Sequence of chain 1.B:
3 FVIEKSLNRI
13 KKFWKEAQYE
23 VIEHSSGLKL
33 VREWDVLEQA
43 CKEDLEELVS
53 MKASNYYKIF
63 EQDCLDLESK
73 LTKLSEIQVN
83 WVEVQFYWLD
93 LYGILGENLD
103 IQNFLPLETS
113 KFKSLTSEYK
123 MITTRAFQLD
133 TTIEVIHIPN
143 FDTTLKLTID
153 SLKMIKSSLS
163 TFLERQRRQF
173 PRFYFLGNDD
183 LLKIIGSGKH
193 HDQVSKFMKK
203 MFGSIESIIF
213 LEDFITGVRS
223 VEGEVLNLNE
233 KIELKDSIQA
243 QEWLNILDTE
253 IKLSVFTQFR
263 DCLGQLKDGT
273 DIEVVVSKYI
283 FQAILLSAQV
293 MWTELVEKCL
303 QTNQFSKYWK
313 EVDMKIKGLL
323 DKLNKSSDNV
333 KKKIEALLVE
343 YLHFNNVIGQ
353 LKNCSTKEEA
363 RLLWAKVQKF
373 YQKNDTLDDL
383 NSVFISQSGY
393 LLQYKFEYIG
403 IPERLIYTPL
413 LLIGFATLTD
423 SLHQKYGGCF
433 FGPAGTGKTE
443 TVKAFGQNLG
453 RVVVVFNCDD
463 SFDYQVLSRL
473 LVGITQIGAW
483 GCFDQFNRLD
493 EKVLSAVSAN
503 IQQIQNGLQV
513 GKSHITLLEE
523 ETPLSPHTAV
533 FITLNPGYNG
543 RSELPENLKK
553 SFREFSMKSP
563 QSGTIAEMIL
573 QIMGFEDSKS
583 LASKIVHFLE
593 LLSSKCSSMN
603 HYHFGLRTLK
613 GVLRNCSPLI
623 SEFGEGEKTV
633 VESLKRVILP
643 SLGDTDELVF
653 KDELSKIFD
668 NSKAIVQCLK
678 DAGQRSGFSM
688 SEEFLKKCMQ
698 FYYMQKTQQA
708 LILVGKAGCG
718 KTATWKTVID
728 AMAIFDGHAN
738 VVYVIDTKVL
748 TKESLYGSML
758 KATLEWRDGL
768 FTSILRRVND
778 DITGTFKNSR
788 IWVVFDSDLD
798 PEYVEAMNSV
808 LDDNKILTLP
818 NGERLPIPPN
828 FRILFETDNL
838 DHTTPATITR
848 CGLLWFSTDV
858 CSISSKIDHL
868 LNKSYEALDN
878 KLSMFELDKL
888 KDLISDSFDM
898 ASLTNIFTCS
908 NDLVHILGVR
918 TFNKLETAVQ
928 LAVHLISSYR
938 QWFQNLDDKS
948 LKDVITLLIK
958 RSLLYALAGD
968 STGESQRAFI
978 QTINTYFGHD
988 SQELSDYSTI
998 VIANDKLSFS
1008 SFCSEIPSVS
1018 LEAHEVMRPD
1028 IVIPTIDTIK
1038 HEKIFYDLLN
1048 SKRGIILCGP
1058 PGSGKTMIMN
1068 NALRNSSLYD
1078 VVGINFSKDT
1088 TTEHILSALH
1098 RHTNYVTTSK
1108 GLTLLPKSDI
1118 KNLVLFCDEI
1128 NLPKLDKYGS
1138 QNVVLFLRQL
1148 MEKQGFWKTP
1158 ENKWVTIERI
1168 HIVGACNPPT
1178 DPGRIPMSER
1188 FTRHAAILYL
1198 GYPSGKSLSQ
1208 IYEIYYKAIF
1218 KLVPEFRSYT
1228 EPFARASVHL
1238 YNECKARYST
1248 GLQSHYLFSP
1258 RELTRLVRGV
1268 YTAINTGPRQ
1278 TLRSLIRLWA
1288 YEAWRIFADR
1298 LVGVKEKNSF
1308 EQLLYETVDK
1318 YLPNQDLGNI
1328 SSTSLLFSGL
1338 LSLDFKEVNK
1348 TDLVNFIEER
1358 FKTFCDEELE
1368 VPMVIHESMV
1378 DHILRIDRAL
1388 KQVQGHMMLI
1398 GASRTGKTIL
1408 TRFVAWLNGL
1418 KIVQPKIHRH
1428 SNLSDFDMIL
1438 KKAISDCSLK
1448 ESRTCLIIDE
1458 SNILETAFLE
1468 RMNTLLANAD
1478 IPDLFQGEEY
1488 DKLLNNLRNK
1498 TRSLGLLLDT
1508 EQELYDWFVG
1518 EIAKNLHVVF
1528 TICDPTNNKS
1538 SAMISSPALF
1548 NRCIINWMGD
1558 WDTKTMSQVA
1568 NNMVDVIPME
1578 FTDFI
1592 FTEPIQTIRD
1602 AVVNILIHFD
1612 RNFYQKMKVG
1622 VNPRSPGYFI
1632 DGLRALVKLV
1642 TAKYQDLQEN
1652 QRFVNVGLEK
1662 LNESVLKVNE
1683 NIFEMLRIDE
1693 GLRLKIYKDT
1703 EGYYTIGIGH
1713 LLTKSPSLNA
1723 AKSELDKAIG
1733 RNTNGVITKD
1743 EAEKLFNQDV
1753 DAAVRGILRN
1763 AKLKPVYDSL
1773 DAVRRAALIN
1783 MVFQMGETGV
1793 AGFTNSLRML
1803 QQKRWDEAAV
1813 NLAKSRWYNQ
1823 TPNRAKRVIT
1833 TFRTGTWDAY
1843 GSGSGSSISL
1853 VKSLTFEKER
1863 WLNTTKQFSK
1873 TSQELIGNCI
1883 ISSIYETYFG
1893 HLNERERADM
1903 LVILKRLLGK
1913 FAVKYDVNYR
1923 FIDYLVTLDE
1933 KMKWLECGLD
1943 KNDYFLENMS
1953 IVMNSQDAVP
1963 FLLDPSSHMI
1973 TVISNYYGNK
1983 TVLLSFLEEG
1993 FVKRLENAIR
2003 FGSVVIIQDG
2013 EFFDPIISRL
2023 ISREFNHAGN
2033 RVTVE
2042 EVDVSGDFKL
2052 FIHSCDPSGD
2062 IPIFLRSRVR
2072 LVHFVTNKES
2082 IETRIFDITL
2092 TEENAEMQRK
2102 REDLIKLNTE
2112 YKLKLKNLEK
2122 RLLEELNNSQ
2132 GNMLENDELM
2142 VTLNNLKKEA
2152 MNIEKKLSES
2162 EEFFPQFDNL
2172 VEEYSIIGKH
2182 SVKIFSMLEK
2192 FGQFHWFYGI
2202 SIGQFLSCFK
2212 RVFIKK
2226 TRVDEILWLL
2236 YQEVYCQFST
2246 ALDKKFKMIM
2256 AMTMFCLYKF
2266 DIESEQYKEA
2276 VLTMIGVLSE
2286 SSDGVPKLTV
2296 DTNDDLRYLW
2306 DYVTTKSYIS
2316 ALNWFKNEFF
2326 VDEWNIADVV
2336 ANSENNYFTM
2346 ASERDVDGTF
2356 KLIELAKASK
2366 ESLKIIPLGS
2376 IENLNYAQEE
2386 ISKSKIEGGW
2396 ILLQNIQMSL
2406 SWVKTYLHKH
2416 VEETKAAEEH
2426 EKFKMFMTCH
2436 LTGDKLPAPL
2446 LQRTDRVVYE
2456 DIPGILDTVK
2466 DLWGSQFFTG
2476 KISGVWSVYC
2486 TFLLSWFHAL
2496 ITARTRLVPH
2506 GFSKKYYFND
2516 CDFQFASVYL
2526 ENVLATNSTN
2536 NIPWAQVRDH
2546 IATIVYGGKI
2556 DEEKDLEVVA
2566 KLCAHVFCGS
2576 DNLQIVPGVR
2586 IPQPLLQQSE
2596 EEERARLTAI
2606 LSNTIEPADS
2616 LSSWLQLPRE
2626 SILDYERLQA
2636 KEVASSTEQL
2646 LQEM

The small molecule below binds the protein below.
Small molecule (SMILES): Nc1ncnc2c1ncn2[C@@H]1O[C@H](CO[P](=O)(O)O[P](=O)(O)NP(=O)(O)O)[C@@H](O)[C@H]1O

Binding-site contacts:
Ligand atom C2' contacts residue HIS866 of chain 1.B at 3.4 Å.
Ligand atom O4' contacts residue LYS863 of chain 1.B at 3.5 Å (salt-bridge).
Ligand atom N6 contacts residue SER686 of chain 1.B at 3.0 Å (h-bond).
Ligand atom O3G contacts residue ARG1145 of chain 1.B at 3.4 Å (salt-bridge).
Ligand atom O2G contacts residue ARG1190 of chain 1.B at 2.5 Å (salt-bridge).
Ligand atom O2B contacts residue MG1 of chain 1.L at 2.1 Å.
Ligand atom N3 contacts residue CYS858 of chain 1.B at 3.5 Å (h-bond).
Ligand atom O1A contacts residue GLY717 of chain 1.B at 2.9 Å.
Ligand atom C5' contacts residue ARG1190 of chain 1.B at 3.4 Å.
Ligand atom N7 contacts residue VAL857 of chain 1.B at 3.5 Å.
Ligand atom O1G contacts residue GLU1149 of chain 1.B at 3.6 Å (salt-bridge).
Ligand atom C4' contacts residue LYS863 of chain 1.B at 3.5 Å.
Ligand atom O1G contacts residue ARG1190 of chain 1.B at 3.4 Å (salt-bridge).
Ligand atom O1A contacts residue THR719 of chain 1.B at 3.2 Å (h-bond).
Ligand atom N6 contacts residue PHE691 of chain 1.B at 3.2 Å.
Ligand atom O2B contacts residue THR719 of chain 1.B at 2.3 Å (h-bond).
Ligand atom O2' contacts residue LYS863 of chain 1.B at 3.5 Å.
Ligand atom O2' contacts residue HIS866 of chain 1.B at 3.0 Å (h-bond).
Ligand atom PG contacts residue MG1 of chain 1.L at 3.5 Å.
Ligand atom O2A contacts residue THR719 of chain 1.B at 3.5 Å.
Ligand atom O1G contacts residue GLU833 of chain 1.B at 3.3 Å (salt-bridge).
Ligand atom O1G contacts residue MG1 of chain 1.L at 2.0 Å.
Ligand atom O1A contacts residue LYS718 of chain 1.B at 3.2 Å (salt-bridge).
Ligand atom O3G contacts residue ARG1187 of chain 1.B at 2.3 Å (salt-bridge).
Ligand atom N1 contacts residue CYS858 of chain 1.B at 3.4 Å (h-bond).
Ligand atom PG contacts residue ARG1190 of chain 1.B at 3.5 Å.
Ligand atom O1A contacts residue ALA720 of chain 1.B at 3.4 Å (h-bond).
Ligand atom N1 contacts residue SER686 of chain 1.B at 3.2 Å (h-bond).
Ligand atom C2 contacts residue HIS866 of chain 1.B at 3.5 Å.
Ligand atom O1B contacts residue THR719 of chain 1.B at 3.4 Å (h-bond).
Ligand atom N3B contacts residue GLY715 of chain 1.B at 3.4 Å (h-bond).
Ligand atom O1B contacts residue LYS718 of chain 1.B at 2.7 Å (salt-bridge).
Ligand atom N3B contacts residue LYS718 of chain 1.B at 2.9 Å (salt-bridge).
Ligand atom N7 contacts residue ALA720 of chain 1.B at 3.4 Å.
Ligand atom C2 contacts residue CYS858 of chain 1.B at 3.3 Å (hydrophobic).
Ligand atom O1G contacts residue ARG1145 of chain 1.B at 3.5 Å (salt-bridge).
Ligand atom PB contacts residue MG1 of chain 1.L at 3.5 Å.
Ligand atom O1B contacts residue GLY717 of chain 1.B at 3.2 Å (h-bond).
Ligand atom O2B contacts residue GLU833 of chain 1.B at 3.2 Å (salt-bridge).
Ligand atom N6 contacts residue PHE685 of chain 1.B at 3.5 Å.